Sequence of chain 2.A:
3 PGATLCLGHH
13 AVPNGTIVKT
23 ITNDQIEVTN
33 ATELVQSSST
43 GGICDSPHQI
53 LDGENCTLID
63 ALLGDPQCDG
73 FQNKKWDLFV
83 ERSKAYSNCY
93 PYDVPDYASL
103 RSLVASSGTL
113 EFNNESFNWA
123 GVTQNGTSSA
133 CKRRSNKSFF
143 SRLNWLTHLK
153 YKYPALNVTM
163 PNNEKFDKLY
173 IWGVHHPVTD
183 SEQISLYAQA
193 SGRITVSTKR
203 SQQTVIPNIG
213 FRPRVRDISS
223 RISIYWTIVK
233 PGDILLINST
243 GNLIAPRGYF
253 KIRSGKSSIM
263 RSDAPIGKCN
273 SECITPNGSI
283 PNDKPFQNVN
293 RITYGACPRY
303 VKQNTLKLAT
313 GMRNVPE

Sequence of chain 2.B:
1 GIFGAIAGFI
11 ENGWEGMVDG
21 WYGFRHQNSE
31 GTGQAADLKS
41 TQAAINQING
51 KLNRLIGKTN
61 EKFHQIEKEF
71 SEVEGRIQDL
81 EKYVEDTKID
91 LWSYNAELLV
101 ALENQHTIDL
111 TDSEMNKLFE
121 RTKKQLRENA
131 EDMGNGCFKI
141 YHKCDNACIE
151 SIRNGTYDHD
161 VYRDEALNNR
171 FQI

Binding-site contacts:
Ligand atom N2 contacts residue VAL291 of chain 2.A at 3.5 Å (h-bond).
Ligand atom O7 contacts residue ASN279 of chain 2.A at 3.1 Å (h-bond).
Ligand atom C7 contacts residue VAL291 of chain 2.A at 4.4 Å (hydrophobic).
Ligand atom C8 contacts residue GLU69 of chain 2.B at 3.2 Å.
Ligand atom C2 contacts residue VAL291 of chain 2.A at 3.9 Å (hydrophobic).
Ligand atom O5 contacts residue ASN279 of chain 2.A at 2.3 Å (h-bond).
Ligand atom C1 contacts residue ASN292 of chain 2.A at 4.0 Å.
Ligand atom C7 contacts residue GLU69 of chain 2.B at 4.4 Å.
Ligand atom C7 contacts residue ASN279 of chain 2.A at 3.3 Å.
Ligand atom C2 contacts residue ASN279 of chain 2.A at 2.4 Å.
Ligand atom C8 contacts residue VAL291 of chain 2.A at 4.2 Å (hydrophobic).
Ligand atom O5 contacts residue ASN292 of chain 2.A at 3.7 Å.
Ligand atom C5 contacts residue VAL291 of chain 2.A at 4.4 Å (hydrophobic).
Ligand atom C6 contacts residue ASN292 of chain 2.A at 3.9 Å.
Ligand atom C1 contacts residue VAL291 of chain 2.A at 3.5 Å (hydrophobic).
Ligand atom C1 contacts residue ASN279 of chain 2.A at 1.4 Å.
Ligand atom C3 contacts residue ASN279 of chain 2.A at 3.8 Å.
Ligand atom C5 contacts residue ASN279 of chain 2.A at 3.6 Å.
Ligand atom C6 contacts residue GLU69 of chain 2.B at 4.3 Å.
Ligand atom C3 contacts residue VAL291 of chain 2.A at 4.2 Å (hydrophobic).
Ligand atom N2 contacts residue ASN279 of chain 2.A at 3.0 Å (h-bond).
Ligand atom C8 contacts residue SER39 of chain 2.A at 3.4 Å.
Ligand atom O5 contacts residue VAL291 of chain 2.A at 4.5 Å.
Ligand atom C4 contacts residue ASN279 of chain 2.A at 4.2 Å.
Ligand atom C5 contacts residue ASN292 of chain 2.A at 3.7 Å.

A protein and the small-molecule ligand that binds it are described below.
Small molecule (SMILES): CC(=O)N[C@H]1[C@H](O[C@H]2[C@H](O)[C@@H](NC(C)=O)CO[C@@H]2CO)O[C@H](CO)[C@@H](O)[C@@H]1O